A small-molecule ligand and the protein it binds are described below.
Small molecule (SMILES): O=P(O)(O)OCC(O)[C@@H](O)[C@H](O)CCO

Sequence of chain 1.B:
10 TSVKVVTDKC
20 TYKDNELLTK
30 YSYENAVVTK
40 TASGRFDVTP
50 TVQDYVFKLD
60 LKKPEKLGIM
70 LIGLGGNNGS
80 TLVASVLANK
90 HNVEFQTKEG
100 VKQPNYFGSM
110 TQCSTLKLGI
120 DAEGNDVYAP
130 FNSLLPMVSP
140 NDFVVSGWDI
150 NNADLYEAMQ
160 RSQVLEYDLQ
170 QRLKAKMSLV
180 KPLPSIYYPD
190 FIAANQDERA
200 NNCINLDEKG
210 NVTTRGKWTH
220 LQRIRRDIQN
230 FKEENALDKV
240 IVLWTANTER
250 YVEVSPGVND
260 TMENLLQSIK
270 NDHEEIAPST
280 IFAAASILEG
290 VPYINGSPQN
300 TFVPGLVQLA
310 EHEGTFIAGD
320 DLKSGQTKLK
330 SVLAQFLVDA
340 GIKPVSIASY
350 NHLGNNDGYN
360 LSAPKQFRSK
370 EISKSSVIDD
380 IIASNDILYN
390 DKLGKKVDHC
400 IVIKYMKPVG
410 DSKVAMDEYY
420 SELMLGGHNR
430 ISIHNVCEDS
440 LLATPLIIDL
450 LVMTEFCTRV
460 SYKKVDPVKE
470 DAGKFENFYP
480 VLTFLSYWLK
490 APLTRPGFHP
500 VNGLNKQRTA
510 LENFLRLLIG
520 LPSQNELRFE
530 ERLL

Binding-site contacts:
Ligand atom O4 contacts residue LYS412 of chain 1.B at 3.0 Å (salt-bridge).
Ligand atom O4 contacts residue SER323 of chain 1.B at 3.1 Å.
Ligand atom P contacts residue NAI1 of chain 1.H at 3.7 Å.
Ligand atom O1 contacts residue LYS489 of chain 1.B at 3.8 Å.
Ligand atom O1 contacts residue THR326 of chain 1.B at 2.6 Å (h-bond).
Ligand atom C4 contacts residue SER323 of chain 1.B at 3.4 Å.
Ligand atom O5 contacts residue LYS412 of chain 1.B at 3.0 Å.
Ligand atom O6 contacts residue LYS369 of chain 1.B at 3.3 Å (salt-bridge).
Ligand atom C1 contacts residue LYS489 of chain 1.B at 2.6 Å.
Ligand atom C2 contacts residue LYS489 of chain 1.B at 3.4 Å.
Ligand atom O2P contacts residue LEU360 of chain 1.B at 3.3 Å.
Ligand atom O2P contacts residue NAI1 of chain 1.H at 3.2 Å.
Ligand atom C3 contacts residue LYS369 of chain 1.B at 3.0 Å.
Ligand atom O1P contacts residue NAI1 of chain 1.H at 3.1 Å (h-bond).
Ligand atom O1 contacts residue SER323 of chain 1.B at 3.5 Å.
Ligand atom O5 contacts residue ASP438 of chain 1.B at 3.9 Å.
Ligand atom O3P contacts residue ASN354 of chain 1.B at 3.5 Å (h-bond).
Ligand atom O3P contacts residue NH41 of chain 1.F at 3.5 Å (h-bond).
Ligand atom O6 contacts residue NH41 of chain 1.F at 3.8 Å.
Ligand atom C1 contacts residue SER323 of chain 1.B at 3.7 Å.
Ligand atom C6 contacts residue LEU360 of chain 1.B at 3.5 Å (hydrophobic).
Ligand atom O5 contacts residue LEU352 of chain 1.B at 3.8 Å.
Ligand atom O3P contacts residue GLY357 of chain 1.B at 3.0 Å (h-bond).
Ligand atom C6 contacts residue LYS369 of chain 1.B at 2.8 Å.
Ligand atom P contacts residue ASP356 of chain 1.B at 3.0 Å.
Ligand atom O5 contacts residue ILE402 of chain 1.B at 3.7 Å.
Ligand atom C4 contacts residue LYS369 of chain 1.B at 3.6 Å.
Ligand atom O3P contacts residue LEU352 of chain 1.B at 3.5 Å.
Ligand atom C5 contacts residue LYS369 of chain 1.B at 3.7 Å.
Ligand atom O3 contacts residue LYS369 of chain 1.B at 2.8 Å.
Ligand atom O6 contacts residue NAI1 of chain 1.H at 3.0 Å.
Ligand atom O1P contacts residue ASP356 of chain 1.B at 2.6 Å.
Ligand atom O1 contacts residue GLN325 of chain 1.B at 2.9 Å (h-bond).
Ligand atom O3P contacts residue LEU360 of chain 1.B at 3.7 Å.
Ligand atom O3P contacts residue ASP356 of chain 1.B at 2.4 Å.
Ligand atom C1 contacts residue THR326 of chain 1.B at 3.6 Å.
Ligand atom O2P contacts residue ASP356 of chain 1.B at 3.4 Å.
Ligand atom O1P contacts residue NH41 of chain 1.F at 3.7 Å.
Ligand atom C3 contacts residue LYS489 of chain 1.B at 3.6 Å.
Ligand atom O4 contacts residue GLN325 of chain 1.B at 3.8 Å.